Sequence of chain 1.A:
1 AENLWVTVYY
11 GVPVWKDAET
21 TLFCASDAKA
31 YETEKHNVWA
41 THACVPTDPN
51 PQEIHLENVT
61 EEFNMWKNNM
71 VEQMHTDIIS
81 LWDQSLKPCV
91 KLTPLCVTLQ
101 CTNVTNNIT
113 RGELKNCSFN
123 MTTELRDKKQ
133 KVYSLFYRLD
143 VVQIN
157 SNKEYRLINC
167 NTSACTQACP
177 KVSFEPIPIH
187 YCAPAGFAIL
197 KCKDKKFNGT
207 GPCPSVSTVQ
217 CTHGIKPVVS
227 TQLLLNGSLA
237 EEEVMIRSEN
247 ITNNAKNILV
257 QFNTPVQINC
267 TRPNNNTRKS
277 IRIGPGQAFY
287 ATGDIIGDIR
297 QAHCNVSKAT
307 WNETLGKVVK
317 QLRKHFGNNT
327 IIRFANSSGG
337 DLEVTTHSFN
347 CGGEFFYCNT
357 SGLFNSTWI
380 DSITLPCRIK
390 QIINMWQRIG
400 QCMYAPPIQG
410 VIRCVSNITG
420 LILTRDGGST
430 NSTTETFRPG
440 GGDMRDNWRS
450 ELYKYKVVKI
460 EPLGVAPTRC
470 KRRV

Sequence of chain 1.I:
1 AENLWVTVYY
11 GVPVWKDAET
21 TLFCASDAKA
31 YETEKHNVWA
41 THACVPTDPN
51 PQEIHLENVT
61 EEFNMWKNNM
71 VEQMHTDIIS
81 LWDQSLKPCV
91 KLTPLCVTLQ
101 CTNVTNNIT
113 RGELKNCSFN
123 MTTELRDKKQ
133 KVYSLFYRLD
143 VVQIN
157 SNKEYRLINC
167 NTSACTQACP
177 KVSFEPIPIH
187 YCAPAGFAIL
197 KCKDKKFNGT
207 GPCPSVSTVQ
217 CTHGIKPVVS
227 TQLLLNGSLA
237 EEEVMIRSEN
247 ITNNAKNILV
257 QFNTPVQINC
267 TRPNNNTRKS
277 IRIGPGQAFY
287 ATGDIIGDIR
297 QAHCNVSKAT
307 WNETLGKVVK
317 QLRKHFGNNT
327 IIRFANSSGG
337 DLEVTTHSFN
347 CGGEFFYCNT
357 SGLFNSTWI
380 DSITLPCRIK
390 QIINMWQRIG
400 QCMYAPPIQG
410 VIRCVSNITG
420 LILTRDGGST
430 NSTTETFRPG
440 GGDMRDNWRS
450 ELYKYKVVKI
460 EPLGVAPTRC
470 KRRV

Sequence of chain 1.D:
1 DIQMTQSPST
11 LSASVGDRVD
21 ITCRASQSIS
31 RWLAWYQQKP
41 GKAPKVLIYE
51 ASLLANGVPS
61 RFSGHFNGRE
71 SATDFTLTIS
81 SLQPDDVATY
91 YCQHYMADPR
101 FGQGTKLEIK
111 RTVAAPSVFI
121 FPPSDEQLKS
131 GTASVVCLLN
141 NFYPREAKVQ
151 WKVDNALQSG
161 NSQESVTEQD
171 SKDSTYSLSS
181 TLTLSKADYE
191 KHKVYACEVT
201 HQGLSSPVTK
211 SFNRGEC

Binding-site contacts:
Ligand atom C7 contacts residue ARG278 of chain 1.I at 4.3 Å.
Ligand atom O5 contacts residue ASN167 of chain 1.A at 2.3 Å (h-bond).
Ligand atom O7 contacts residue ARG278 of chain 1.I at 3.3 Å (salt-bridge).
Ligand atom C8 contacts residue ARG278 of chain 1.I at 3.9 Å.
Ligand atom C1 contacts residue ASN167 of chain 1.A at 1.4 Å.
Ligand atom O6 contacts residue ASN67 of chain 1.D at 4.5 Å.
Ligand atom C4 contacts residue ASN167 of chain 1.A at 4.2 Å.
Ligand atom O7 contacts residue ASN167 of chain 1.A at 2.9 Å (h-bond).
Ligand atom N2 contacts residue ASN167 of chain 1.A at 3.0 Å (h-bond).
Ligand atom O6 contacts residue ARG162 of chain 1.A at 4.1 Å.
Ligand atom C6 contacts residue ARG162 of chain 1.A at 4.1 Å.
Ligand atom O5 contacts residue ARG162 of chain 1.A at 3.0 Å (salt-bridge).
Ligand atom C6 contacts residue VAL144 of chain 1.A at 4.4 Å (hydrophobic).
Ligand atom C8 contacts residue ASN167 of chain 1.A at 3.7 Å.
Ligand atom C5 contacts residue ARG162 of chain 1.A at 4.2 Å.
Ligand atom C2 contacts residue ASN167 of chain 1.A at 2.5 Å.
Ligand atom C7 contacts residue ASN167 of chain 1.A at 3.2 Å.
Ligand atom C5 contacts residue ASN167 of chain 1.A at 3.7 Å.
Ligand atom C3 contacts residue ASN167 of chain 1.A at 3.8 Å.
Ligand atom C1 contacts residue ARG162 of chain 1.A at 3.8 Å.

A small-molecule ligand and the protein it binds are described below.
Small molecule (SMILES): CC(=O)N[C@H]1[C@H](O[C@H]2[C@H](O)[C@@H](NC(C)=O)CO[C@@H]2CO)O[C@H](CO)[C@@H](O[C@@H]2O[C@H](CO)[C@@H](O)[C@H](O)[C@@H]2O)[C@@H]1O